Sequence of chain 1.A:
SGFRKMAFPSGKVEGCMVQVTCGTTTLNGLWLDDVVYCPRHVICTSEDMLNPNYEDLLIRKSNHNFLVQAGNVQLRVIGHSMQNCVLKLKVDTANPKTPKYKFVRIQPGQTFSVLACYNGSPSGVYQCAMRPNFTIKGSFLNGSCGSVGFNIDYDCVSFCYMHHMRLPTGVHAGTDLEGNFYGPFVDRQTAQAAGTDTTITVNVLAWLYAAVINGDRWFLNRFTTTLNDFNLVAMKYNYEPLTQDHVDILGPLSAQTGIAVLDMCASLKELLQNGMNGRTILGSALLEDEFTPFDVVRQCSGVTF

Binding-site contacts:
Ligand atom C16 contacts residue HIS164 of chain 2.A at 3.6 Å.
Ligand atom O8 contacts residue GLN189 of chain 2.A at 3.7 Å.
Ligand atom O10 contacts residue MET165 of chain 2.A at 3.4 Å.
Ligand atom N19 contacts residue CYS145 of chain 2.A at 3.0 Å (h-bond).
Ligand atom C20 contacts residue ASN142 of chain 2.A at 3.5 Å.
Ligand atom O22 contacts residue GLY143 of chain 2.A at 3.1 Å (h-bond).
Ligand atom O30 contacts residue ARG166 of chain 2.A at 3.7 Å.
Ligand atom N19 contacts residue HIS164 of chain 2.A at 3.1 Å (h-bond).
Ligand atom N28 contacts residue PHE140 of chain 2.A at 3.2 Å (h-bond).
Ligand atom C6 contacts residue ARG166 of chain 2.A at 3.5 Å.
Ligand atom C13 contacts residue HIS164 of chain 2.A at 3.9 Å.
Ligand atom C17 contacts residue HIS164 of chain 2.A at 3.6 Å.
Ligand atom O30 contacts residue HIS172 of chain 2.A at 3.6 Å.
Ligand atom C15 contacts residue MET49 of chain 2.A at 3.9 Å (hydrophobic).
Ligand atom C24 contacts residue HIS163 of chain 2.A at 3.8 Å.
Ligand atom C21 contacts residue ASN142 of chain 2.A at 3.8 Å.
Ligand atom C20 contacts residue CYS145 of chain 2.A at 2.9 Å (hydrophobic).
Ligand atom C7 contacts residue ARG166 of chain 2.A at 3.3 Å.
Ligand atom C9 contacts residue GLN189 of chain 2.A at 3.9 Å.
Ligand atom C24 contacts residue CYS145 of chain 2.A at 3.4 Å (hydrophobic).
Ligand atom C29 contacts residue PHE140 of chain 2.A at 3.7 Å (hydrophobic).
Ligand atom C24 contacts residue SER144 of chain 2.A at 3.8 Å.
Ligand atom C15 contacts residue HIS41 of chain 2.A at 3.9 Å.
Ligand atom O10 contacts residue ARG166 of chain 2.A at 3.1 Å (salt-bridge).
Ligand atom O30 contacts residue PHE140 of chain 2.A at 3.5 Å.
Ligand atom N11 contacts residue GLN189 of chain 2.A at 3.1 Å (h-bond).
Ligand atom C21 contacts residue CYS145 of chain 2.A at 1.8 Å (hydrophobic).
Ligand atom N28 contacts residue ARG166 of chain 2.A at 3.8 Å.
Ligand atom C13 contacts residue HIS41 of chain 2.A at 3.9 Å.
Ligand atom C1 contacts residue ARG166 of chain 2.A at 3.8 Å.
Ligand atom C16 contacts residue ASP187 of chain 2.A at 3.9 Å.
Ligand atom C24 contacts residue LEU141 of chain 2.A at 3.8 Å (hydrophobic).
Ligand atom C12 contacts residue HIS164 of chain 2.A at 3.3 Å.
Ligand atom O22 contacts residue ASN142 of chain 2.A at 3.5 Å (h-bond).
Ligand atom O22 contacts residue SER144 of chain 2.A at 3.3 Å (h-bond).
Ligand atom C29 contacts residue HIS163 of chain 2.A at 3.7 Å.
Ligand atom O22 contacts residue CYS145 of chain 2.A at 2.6 Å (h-bond).
Ligand atom O30 contacts residue HIS163 of chain 2.A at 2.7 Å (h-bond).
Ligand atom C29 contacts residue ARG166 of chain 2.A at 3.8 Å.
Ligand atom N28 contacts residue SER1 of chain 1.A at 3.4 Å (h-bond).

The small molecule below binds the protein below.
Small molecule (SMILES): CC(C)C[C@H](NC(=O)OCc1ccccc1)C(=O)N[C@@H](C[C@@H]1CCNC1=O)[C@@H](O)S(=O)(=O)O

Sequence of chain 2.A:
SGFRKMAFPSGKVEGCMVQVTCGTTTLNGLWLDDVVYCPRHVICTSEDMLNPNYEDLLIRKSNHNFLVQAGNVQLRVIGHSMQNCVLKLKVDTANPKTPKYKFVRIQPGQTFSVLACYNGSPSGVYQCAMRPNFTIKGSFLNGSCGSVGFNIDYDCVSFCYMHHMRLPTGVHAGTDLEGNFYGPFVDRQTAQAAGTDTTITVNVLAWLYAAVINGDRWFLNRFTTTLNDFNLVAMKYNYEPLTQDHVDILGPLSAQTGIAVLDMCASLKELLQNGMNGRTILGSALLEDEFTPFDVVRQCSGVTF